This small molecule binds to this protein.
Small molecule (SMILES): CC(C)C[C@H](NC(=O)CN)C(=O)N[C@H](C(=O)N[C@H](C(=O)NCC(=O)N[C@@H](CO)C(=O)N[C@@H](CC(C)C)C(=O)N[C@@H](CCCN=C(N)N)C(=O)NCC=O)C(C)C)[C@@H](C)O

Sequence of chain 18.A:
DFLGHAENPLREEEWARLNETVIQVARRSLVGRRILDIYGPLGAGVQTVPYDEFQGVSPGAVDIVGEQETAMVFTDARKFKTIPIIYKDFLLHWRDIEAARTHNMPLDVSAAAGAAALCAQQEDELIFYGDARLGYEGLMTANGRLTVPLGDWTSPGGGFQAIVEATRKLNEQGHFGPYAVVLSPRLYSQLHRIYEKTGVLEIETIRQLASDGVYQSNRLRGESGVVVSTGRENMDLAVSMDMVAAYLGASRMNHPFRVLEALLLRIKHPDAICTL

Binding-site contacts:
Ligand atom CA contacts residue ARG49 of chain 18.A at 3.5 Å.
Ligand atom N contacts residue ILE39 of chain 18.A at 3.7 Å.
Ligand atom CD contacts residue ARG50 of chain 18.A at 3.6 Å.
Ligand atom O contacts residue ARG49 of chain 18.A at 3.1 Å (salt-bridge).
Ligand atom N contacts residue ASP258 of chain 18.A at 2.9 Å (salt-bridge).
Ligand atom NH2 contacts residue ARG50 of chain 18.A at 3.3 Å (salt-bridge).
Ligand atom CA contacts residue ARG50 of chain 18.A at 3.5 Å.
Ligand atom C contacts residue ASP258 of chain 18.A at 3.6 Å.
Ligand atom N contacts residue ASP258 of chain 18.A at 2.8 Å (salt-bridge).
Ligand atom NE contacts residue ASP53 of chain 18.A at 3.7 Å.
Ligand atom CD2 contacts residue ARG43 of chain 18.A at 3.7 Å.
Ligand atom N contacts residue ASP258 of chain 18.A at 3.0 Å (salt-bridge).
Ligand atom NH1 contacts residue THR246 of chain 18.A at 3.0 Å (h-bond).
Ligand atom O contacts residue ARG50 of chain 18.A at 3.6 Å.
Ligand atom CB contacts residue ARG50 of chain 18.A at 3.7 Å.
Ligand atom CD contacts residue LEU52 of chain 18.A at 3.5 Å (hydrophobic).
Ligand atom N contacts residue ARG49 of chain 18.A at 3.6 Å.
Ligand atom NH1 contacts residue ASP228 of chain 18.A at 2.7 Å (salt-bridge).
Ligand atom CA contacts residue ASP258 of chain 18.A at 3.7 Å.
Ligand atom OG1 contacts residue MET259 of chain 18.A at 2.8 Å (h-bond).
Ligand atom C contacts residue ILE39 of chain 18.A at 3.6 Å (hydrophobic).
Ligand atom C contacts residue ASP258 of chain 18.A at 3.7 Å.
Ligand atom CB contacts residue ILE39 of chain 18.A at 3.6 Å (hydrophobic).
Ligand atom CG2 contacts residue MET259 of chain 18.A at 3.7 Å (hydrophobic).
Ligand atom O contacts residue ARG43 of chain 18.A at 3.0 Å (salt-bridge).
Ligand atom O contacts residue ILE39 of chain 18.A at 3.6 Å.
Ligand atom CB contacts residue ASP258 of chain 18.A at 3.7 Å.
Ligand atom CA contacts residue ASP258 of chain 18.A at 3.5 Å.
Ligand atom O contacts residue ARG43 of chain 18.A at 3.1 Å (salt-bridge).
Ligand atom CA contacts residue ASP258 of chain 18.A at 3.7 Å.
Ligand atom N contacts residue ARG49 of chain 18.A at 3.0 Å (salt-bridge).
Ligand atom C contacts residue ARG49 of chain 18.A at 3.4 Å.
Ligand atom CD2 contacts residue ASP258 of chain 18.A at 3.5 Å.
Ligand atom OG1 contacts residue ILE39 of chain 18.A at 3.5 Å.
Ligand atom CG2 contacts residue ALA42 of chain 18.A at 3.7 Å (hydrophobic).
Ligand atom OG1 contacts residue ASP258 of chain 18.A at 3.3 Å.
Ligand atom CB contacts residue ARG49 of chain 18.A at 3.5 Å.
Ligand atom CB contacts residue MET259 of chain 18.A at 3.8 Å (hydrophobic).
Ligand atom N contacts residue ARG49 of chain 18.A at 3.6 Å.
Ligand atom CB contacts residue ASP258 of chain 18.A at 3.5 Å.